Sequence of chain 1.A:
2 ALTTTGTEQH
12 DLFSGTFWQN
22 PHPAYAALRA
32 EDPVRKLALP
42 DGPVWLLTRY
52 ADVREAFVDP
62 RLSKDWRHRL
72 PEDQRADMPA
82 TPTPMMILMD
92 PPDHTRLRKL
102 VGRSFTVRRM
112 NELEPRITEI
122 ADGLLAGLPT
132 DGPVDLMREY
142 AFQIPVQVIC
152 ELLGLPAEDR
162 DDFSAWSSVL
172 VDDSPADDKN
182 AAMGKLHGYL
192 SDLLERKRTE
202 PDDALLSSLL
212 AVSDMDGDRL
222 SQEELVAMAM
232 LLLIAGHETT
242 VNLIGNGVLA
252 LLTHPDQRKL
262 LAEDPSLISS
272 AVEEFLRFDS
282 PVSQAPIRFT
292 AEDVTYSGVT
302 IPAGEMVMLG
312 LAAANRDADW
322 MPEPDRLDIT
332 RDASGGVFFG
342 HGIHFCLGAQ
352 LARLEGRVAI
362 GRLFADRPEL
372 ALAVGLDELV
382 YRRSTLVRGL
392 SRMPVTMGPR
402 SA

Binding-site contacts:
Ligand atom C16 contacts residue PRO287 of chain 1.A at 4.1 Å (hydrophobic).
Ligand atom C6 contacts residue MET184 of chain 1.A at 4.5 Å (hydrophobic).
Ligand atom C3 contacts residue TRP67 of chain 1.A at 4.3 Å (hydrophobic).
Ligand atom C22 contacts residue LEU387 of chain 1.A at 3.9 Å (hydrophobic).
Ligand atom C26 contacts residue HEM1 of chain 1.F at 3.5 Å.
Ligand atom C10 contacts residue THR84 of chain 1.A at 4.0 Å.
Ligand atom C3 contacts residue PRO83 of chain 1.A at 3.7 Å (hydrophobic).
Ligand atom C1 contacts residue PRO83 of chain 1.A at 4.2 Å (hydrophobic).
Ligand atom C6 contacts residue ASN181 of chain 1.A at 4.3 Å.
Ligand atom C12 contacts residue MET86 of chain 1.A at 3.4 Å (hydrophobic).
Ligand atom C14 contacts residue LEU89 of chain 1.A at 4.3 Å (hydrophobic).
Ligand atom O contacts residue PRO83 of chain 1.A at 4.0 Å.
Ligand atom C11 contacts residue THR84 of chain 1.A at 3.9 Å.
Ligand atom C10 contacts residue MET184 of chain 1.A at 4.3 Å (hydrophobic).
Ligand atom C11 contacts residue MET184 of chain 1.A at 4.4 Å (hydrophobic).
Ligand atom C22 contacts residue PRO287 of chain 1.A at 4.4 Å (hydrophobic).
Ligand atom C21 contacts residue MET86 of chain 1.A at 4.5 Å (hydrophobic).
Ligand atom C21 contacts residue LEU232 of chain 1.A at 3.4 Å (hydrophobic).
Ligand atom C2 contacts residue TRP67 of chain 1.A at 4.1 Å (hydrophobic).
Ligand atom C1 contacts residue ASN181 of chain 1.A at 3.8 Å.
Ligand atom C23 contacts residue ILE235 of chain 1.A at 4.5 Å (hydrophobic).
Ligand atom C19 contacts residue LYS180 of chain 1.A at 3.7 Å.
Ligand atom C11 contacts residue MET86 of chain 1.A at 3.8 Å (hydrophobic).
Ligand atom C26 contacts residue PRO287 of chain 1.A at 4.4 Å (hydrophobic).
Ligand atom C24 contacts residue ILE88 of chain 1.A at 3.6 Å (hydrophobic).
Ligand atom C23 contacts residue LEU387 of chain 1.A at 4.1 Å (hydrophobic).
Ligand atom C26 contacts residue VAL283 of chain 1.A at 4.0 Å (hydrophobic).
Ligand atom C2 contacts residue PRO83 of chain 1.A at 4.1 Å (hydrophobic).
Ligand atom C19 contacts residue ASN181 of chain 1.A at 3.5 Å.
Ligand atom C27 contacts residue ALA236 of chain 1.A at 3.9 Å (hydrophobic).
Ligand atom C21 contacts residue ILE235 of chain 1.A at 3.8 Å (hydrophobic).
Ligand atom C25 contacts residue THR240 of chain 1.A at 4.0 Å.
Ligand atom C19 contacts residue MET184 of chain 1.A at 4.3 Å (hydrophobic).
Ligand atom C27 contacts residue HEM1 of chain 1.F at 3.4 Å.
Ligand atom C27 contacts residue THR240 of chain 1.A at 3.8 Å.
Ligand atom C25 contacts residue HEM1 of chain 1.F at 4.1 Å.
Ligand atom O contacts residue TRP67 of chain 1.A at 3.8 Å.
Ligand atom C20 contacts residue ILE235 of chain 1.A at 4.3 Å (hydrophobic).
Ligand atom C10 contacts residue LEU89 of chain 1.A at 4.3 Å (hydrophobic).
Ligand atom C18 contacts residue LEU171 of chain 1.A at 4.1 Å (hydrophobic).

A small-molecule ligand and the protein it binds are described below.
Small molecule (SMILES): C=C1CC[C@H](O)CC1=CC=C1CCC[C@]2(C)[C@@H]([C@H](C)CCCC(C)C)CC[C@@H]12